A small-molecule ligand and the protein it binds are described below.
Small molecule (SMILES): CC(=O)N[C@@H]1[C@@H](O)[C@H](O)[C@@H](CO)O[C@H]1O

Sequence of chain 1.F:
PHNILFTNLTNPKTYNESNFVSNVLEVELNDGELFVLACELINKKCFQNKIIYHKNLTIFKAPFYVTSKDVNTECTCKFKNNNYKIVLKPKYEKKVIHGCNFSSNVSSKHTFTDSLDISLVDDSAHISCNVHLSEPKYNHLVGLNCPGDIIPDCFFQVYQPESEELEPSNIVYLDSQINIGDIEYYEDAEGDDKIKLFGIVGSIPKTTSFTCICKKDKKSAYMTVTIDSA

Binding-site contacts:
Ligand atom O7 contacts residue THR202 of chain 1.F at 3.7 Å.
Ligand atom C1 contacts residue ASN190 of chain 1.F at 1.4 Å.
Ligand atom C3 contacts residue ASN190 of chain 1.F at 3.8 Å.
Ligand atom C5 contacts residue THR192 of chain 1.F at 3.4 Å.
Ligand atom O6 contacts residue THR192 of chain 1.F at 4.0 Å.
Ligand atom C4 contacts residue ASN190 of chain 1.F at 4.2 Å.
Ligand atom O6 contacts residue ASN193 of chain 1.F at 3.1 Å (h-bond).
Ligand atom C2 contacts residue ASN190 of chain 1.F at 2.4 Å.
Ligand atom C6 contacts residue ASN193 of chain 1.F at 3.5 Å.
Ligand atom C5 contacts residue ASN190 of chain 1.F at 3.7 Å.
Ligand atom O5 contacts residue ASN190 of chain 1.F at 2.4 Å (h-bond).
Ligand atom O7 contacts residue ASN190 of chain 1.F at 3.0 Å (h-bond).
Ligand atom C5 contacts residue ASN193 of chain 1.F at 4.5 Å.
Ligand atom C6 contacts residue THR192 of chain 1.F at 3.1 Å.
Ligand atom C7 contacts residue ASN190 of chain 1.F at 3.1 Å.
Ligand atom O5 contacts residue THR192 of chain 1.F at 3.1 Å (h-bond).
Ligand atom C8 contacts residue THR202 of chain 1.F at 3.6 Å.
Ligand atom C1 contacts residue THR192 of chain 1.F at 4.2 Å.
Ligand atom N2 contacts residue ASN190 of chain 1.F at 2.9 Å (h-bond).
Ligand atom C8 contacts residue ASN190 of chain 1.F at 4.3 Å.
Ligand atom C7 contacts residue THR202 of chain 1.F at 3.9 Å.